Binding-site contacts:
Ligand atom C7 contacts residue PHE1078 of chain 1.A at 4.5 Å (hydrophobic).
Ligand atom O3 contacts residue GLN891 of chain 1.A at 3.4 Å (h-bond).
Ligand atom O7 contacts residue THR685 of chain 1.A at 4.4 Å.
Ligand atom C4 contacts residue GLN891 of chain 1.A at 4.2 Å.
Ligand atom C5 contacts residue ASN686 of chain 1.A at 3.6 Å.
Ligand atom C7 contacts residue THR685 of chain 1.A at 4.4 Å.
Ligand atom O5 contacts residue ASN686 of chain 1.A at 2.3 Å (h-bond).
Ligand atom C7 contacts residue GLN891 of chain 1.A at 4.2 Å.
Ligand atom C8 contacts residue PHE1078 of chain 1.A at 3.4 Å (hydrophobic).
Ligand atom O4 contacts residue GLN891 of chain 1.A at 4.1 Å.
Ligand atom C3 contacts residue GLN891 of chain 1.A at 3.2 Å.
Ligand atom C2 contacts residue ASN686 of chain 1.A at 2.5 Å.
Ligand atom O7 contacts residue ASN686 of chain 1.A at 4.1 Å.
Ligand atom C4 contacts residue ASN686 of chain 1.A at 4.2 Å.
Ligand atom C7 contacts residue ASN686 of chain 1.A at 3.7 Å.
Ligand atom C3 contacts residue ASN686 of chain 1.A at 3.8 Å.
Ligand atom C8 contacts residue GLN891 of chain 1.A at 3.9 Å.
Ligand atom C2 contacts residue GLN891 of chain 1.A at 4.2 Å.
Ligand atom N2 contacts residue GLN891 of chain 1.A at 3.8 Å.
Ligand atom C8 contacts residue ASN888 of chain 1.A at 3.7 Å.
Ligand atom C1 contacts residue ASN686 of chain 1.A at 1.4 Å.
Ligand atom C1 contacts residue GLN1040 of chain 1.A at 4.4 Å.
Ligand atom C8 contacts residue PHE687 of chain 1.A at 4.0 Å (hydrophobic).
Ligand atom N2 contacts residue ASN686 of chain 1.A at 2.9 Å (h-bond).
Ligand atom O5 contacts residue GLN1040 of chain 1.A at 3.8 Å.

A protein and the small-molecule ligand that binds it are described below.
Small molecule (SMILES): CC(=O)N[C@@H]1[C@@H](O)[C@H](O)[C@@H](CO)O[C@H]1O

Sequence of chain 1.A:
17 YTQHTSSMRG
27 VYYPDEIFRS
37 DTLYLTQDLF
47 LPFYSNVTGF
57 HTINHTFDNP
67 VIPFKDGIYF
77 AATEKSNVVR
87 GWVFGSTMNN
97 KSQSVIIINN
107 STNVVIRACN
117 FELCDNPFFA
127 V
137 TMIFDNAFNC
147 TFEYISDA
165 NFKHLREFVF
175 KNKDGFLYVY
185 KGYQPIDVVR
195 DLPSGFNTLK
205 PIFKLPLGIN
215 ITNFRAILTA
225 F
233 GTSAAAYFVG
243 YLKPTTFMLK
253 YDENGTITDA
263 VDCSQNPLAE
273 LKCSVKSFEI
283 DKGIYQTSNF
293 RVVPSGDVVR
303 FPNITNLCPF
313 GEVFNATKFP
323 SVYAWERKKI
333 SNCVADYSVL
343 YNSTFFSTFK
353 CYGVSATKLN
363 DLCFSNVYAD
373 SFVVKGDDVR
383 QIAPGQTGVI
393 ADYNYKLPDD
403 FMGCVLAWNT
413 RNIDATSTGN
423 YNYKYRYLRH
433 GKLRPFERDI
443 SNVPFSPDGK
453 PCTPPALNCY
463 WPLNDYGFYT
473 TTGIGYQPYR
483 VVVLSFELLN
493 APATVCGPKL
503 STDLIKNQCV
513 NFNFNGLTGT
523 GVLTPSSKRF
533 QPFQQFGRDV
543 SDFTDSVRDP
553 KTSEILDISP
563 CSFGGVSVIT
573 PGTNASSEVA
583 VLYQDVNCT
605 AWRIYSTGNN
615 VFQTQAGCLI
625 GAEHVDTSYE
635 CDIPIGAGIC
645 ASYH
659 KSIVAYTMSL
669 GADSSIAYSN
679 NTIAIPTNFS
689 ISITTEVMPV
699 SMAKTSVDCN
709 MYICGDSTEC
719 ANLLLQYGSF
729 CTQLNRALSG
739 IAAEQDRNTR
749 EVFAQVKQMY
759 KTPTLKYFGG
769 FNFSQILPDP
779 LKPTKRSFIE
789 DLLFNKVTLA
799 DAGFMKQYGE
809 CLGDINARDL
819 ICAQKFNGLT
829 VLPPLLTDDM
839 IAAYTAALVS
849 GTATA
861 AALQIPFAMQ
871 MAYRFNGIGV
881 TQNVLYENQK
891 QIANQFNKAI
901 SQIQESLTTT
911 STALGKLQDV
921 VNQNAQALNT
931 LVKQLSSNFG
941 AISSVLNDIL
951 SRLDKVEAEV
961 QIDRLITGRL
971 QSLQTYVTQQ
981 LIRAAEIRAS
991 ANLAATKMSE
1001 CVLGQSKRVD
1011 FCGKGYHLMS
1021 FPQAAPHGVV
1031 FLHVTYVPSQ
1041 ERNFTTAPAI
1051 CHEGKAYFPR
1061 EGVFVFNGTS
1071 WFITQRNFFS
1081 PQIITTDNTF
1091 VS